Sequence of chain 9.F:
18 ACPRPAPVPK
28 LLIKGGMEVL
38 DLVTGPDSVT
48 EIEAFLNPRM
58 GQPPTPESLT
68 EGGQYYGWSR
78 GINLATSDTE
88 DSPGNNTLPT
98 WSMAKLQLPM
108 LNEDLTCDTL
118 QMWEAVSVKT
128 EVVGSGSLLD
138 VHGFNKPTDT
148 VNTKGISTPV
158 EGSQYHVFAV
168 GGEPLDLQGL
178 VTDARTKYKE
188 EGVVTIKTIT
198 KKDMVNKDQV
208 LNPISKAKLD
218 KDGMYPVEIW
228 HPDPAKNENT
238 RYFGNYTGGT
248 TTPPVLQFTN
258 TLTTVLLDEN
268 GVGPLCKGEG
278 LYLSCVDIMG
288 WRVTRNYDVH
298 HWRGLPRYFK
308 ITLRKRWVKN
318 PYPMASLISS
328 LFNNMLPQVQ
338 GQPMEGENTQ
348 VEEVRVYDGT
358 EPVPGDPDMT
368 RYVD

Binding-site contacts:
Ligand atom C1 contacts residue SER89 of chain 9.F at 4.2 Å.
Ligand atom C4 contacts residue GLY78 of chain 9.F at 3.4 Å.
Ligand atom O8 contacts residue TYR72 of chain 9.F at 3.9 Å.
Ligand atom O1A contacts residue SER89 of chain 9.F at 4.1 Å.
Ligand atom O4 contacts residue GLY78 of chain 9.F at 3.2 Å.
Ligand atom O4 contacts residue THR291 of chain 9.F at 3.4 Å.
Ligand atom O1B contacts residue SER89 of chain 9.F at 3.5 Å (h-bond).
Ligand atom O3 contacts residue GLY78 of chain 9.F at 3.6 Å.
Ligand atom C3 contacts residue HIS298 of chain 9.F at 4.1 Å.
Ligand atom O3 contacts residue VAL296 of chain 9.F at 4.3 Å.
Ligand atom C3 contacts residue GLY78 of chain 9.F at 3.9 Å.
Ligand atom C2 contacts residue GLY78 of chain 9.F at 4.1 Å.
Ligand atom C11 contacts residue ASP85 of chain 8.F at 4.2 Å.
Ligand atom O8 contacts residue GLU87 of chain 9.F at 3.9 Å.
Ligand atom O1A contacts residue GLY78 of chain 9.F at 3.7 Å.
Ligand atom C8 contacts residue ARG77 of chain 9.F at 4.1 Å.
Ligand atom C5 contacts residue TYR72 of chain 9.F at 3.5 Å (hydrophobic).
Ligand atom C5 contacts residue ASN93 of chain 9.F at 4.1 Å.
Ligand atom C3 contacts residue ARG77 of chain 9.F at 4.1 Å.
Ligand atom C1 contacts residue ARG77 of chain 9.F at 3.1 Å.
Ligand atom C3 contacts residue GLY78 of chain 9.F at 4.1 Å.
Ligand atom C4 contacts residue TYR72 of chain 9.F at 3.4 Å (hydrophobic).
Ligand atom C3 contacts residue VAL296 of chain 9.F at 3.7 Å (hydrophobic).
Ligand atom N5 contacts residue TYR72 of chain 9.F at 3.0 Å (h-bond).
Ligand atom O4 contacts residue ASN80 of chain 9.F at 4.0 Å.
Ligand atom C4 contacts residue HIS298 of chain 9.F at 4.0 Å.
Ligand atom C10 contacts residue TYR72 of chain 9.F at 4.1 Å (hydrophobic).
Ligand atom C6 contacts residue TYR72 of chain 9.F at 3.8 Å (hydrophobic).
Ligand atom O4 contacts residue TYR72 of chain 9.F at 3.8 Å.
Ligand atom O6 contacts residue ASN93 of chain 9.F at 3.0 Å (h-bond).
Ligand atom C1 contacts residue GLY78 of chain 9.F at 4.1 Å.
Ligand atom C6 contacts residue ASN93 of chain 9.F at 3.1 Å.
Ligand atom O4 contacts residue ILE79 of chain 9.F at 3.6 Å (h-bond).
Ligand atom O1A contacts residue TYR72 of chain 9.F at 3.1 Å.
Ligand atom O4 contacts residue HIS298 of chain 9.F at 3.0 Å (h-bond).
Ligand atom O1B contacts residue ARG77 of chain 9.F at 2.5 Å (salt-bridge).
Ligand atom O8 contacts residue ARG77 of chain 9.F at 3.1 Å (salt-bridge).
Ligand atom O1A contacts residue ARG77 of chain 9.F at 3.0 Å (salt-bridge).
Ligand atom C6 contacts residue ARG77 of chain 9.F at 4.3 Å.
Ligand atom C1 contacts residue TYR72 of chain 9.F at 4.0 Å (hydrophobic).

This small molecule binds to this protein.
Small molecule (SMILES): CC(=O)N[C@@H]1[C@@H](O[C@@H]2O[C@H](CO)[C@H](O)[C@H](O[C@]3(C(=O)O)C[C@H](O)[C@@H](NC(C)=O)[C@H]([C@H](O)[C@H](O)CO)O3)[C@H]2O)[C@H](O)[C@@H](CO[C@]2(C(=O)O)C[C@H](O)[C@@H](NC(C)=O)[C@H]([C@H](O)[C@H](O)CO)O2)O[C@H]1O

Sequence of chain 8.F:
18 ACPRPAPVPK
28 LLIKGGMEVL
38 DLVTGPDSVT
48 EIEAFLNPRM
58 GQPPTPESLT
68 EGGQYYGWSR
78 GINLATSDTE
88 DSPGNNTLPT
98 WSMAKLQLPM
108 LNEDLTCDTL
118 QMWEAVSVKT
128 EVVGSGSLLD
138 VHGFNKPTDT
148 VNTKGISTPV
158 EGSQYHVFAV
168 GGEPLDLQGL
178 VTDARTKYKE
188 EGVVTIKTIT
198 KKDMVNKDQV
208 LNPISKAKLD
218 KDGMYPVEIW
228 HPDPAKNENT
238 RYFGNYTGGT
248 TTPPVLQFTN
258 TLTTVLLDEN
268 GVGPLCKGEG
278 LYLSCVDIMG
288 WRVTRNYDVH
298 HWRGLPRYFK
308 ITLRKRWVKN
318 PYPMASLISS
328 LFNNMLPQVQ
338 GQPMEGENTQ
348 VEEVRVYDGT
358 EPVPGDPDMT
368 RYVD